This small molecule binds to this protein.
Small molecule (SMILES): Cc1cccc(O)c1

Binding-site contacts:
Ligand atom C6 contacts residue SER9 of chain 3.D at 3.2 Å.
Ligand atom C3 contacts residue LEU17 of chain 1.D at 4.2 Å (hydrophobic).
Ligand atom C5 contacts residue LEU17 of chain 3.B at 4.2 Å (hydrophobic).
Ligand atom C5 contacts residue SER9 of chain 3.D at 3.9 Å.
Ligand atom C2 contacts residue HIS10 of chain 1.D at 3.6 Å.
Ligand atom C6 contacts residue GLU13 of chain 3.B at 3.1 Å.
Ligand atom C6 contacts residue HIS5 of chain 3.D at 3.9 Å.
Ligand atom C6 contacts residue TYR16 of chain 3.B at 3.5 Å (hydrophobic).
Ligand atom C3 contacts residue LEU17 of chain 3.B at 3.9 Å (hydrophobic).
Ligand atom C2 contacts residue ALA14 of chain 1.D at 4.0 Å (hydrophobic).
Ligand atom C4 contacts residue ALA14 of chain 3.B at 4.5 Å (hydrophobic).
Ligand atom C2 contacts residue HIS5 of chain 3.D at 4.3 Å.
Ligand atom C3 contacts residue ALA14 of chain 1.D at 4.2 Å (hydrophobic).
Ligand atom C4 contacts residue GLU13 of chain 3.B at 3.0 Å.
Ligand atom C3 contacts residue GLU13 of chain 3.B at 4.3 Å.
Ligand atom C2 contacts residue GLU13 of chain 1.D at 4.3 Å.
Ligand atom O1 contacts residue HIS10 of chain 1.D at 2.7 Å (h-bond).
Ligand atom C1 contacts residue HIS5 of chain 3.D at 3.4 Å.
Ligand atom C7 contacts residue GLU13 of chain 1.D at 3.3 Å.
Ligand atom C5 contacts residue GLU13 of chain 3.B at 2.5 Å.
Ligand atom C4 contacts residue LEU17 of chain 3.B at 3.8 Å (hydrophobic).
Ligand atom C1 contacts residue HIS10 of chain 1.D at 3.5 Å.
Ligand atom C6 contacts residue HIS10 of chain 1.D at 4.1 Å.
Ligand atom C1 contacts residue GLU13 of chain 3.B at 4.3 Å.
Ligand atom O1 contacts residue HIS5 of chain 3.D at 2.8 Å (h-bond).
Ligand atom C3 contacts residue GLU13 of chain 1.D at 4.1 Å.
Ligand atom C7 contacts residue ALA14 of chain 1.D at 3.3 Å (hydrophobic).
Ligand atom C7 contacts residue LEU17 of chain 3.B at 3.4 Å (hydrophobic).
Ligand atom O1 contacts residue SER9 of chain 3.D at 4.0 Å.
Ligand atom C4 contacts residue LEU17 of chain 1.D at 4.2 Å (hydrophobic).
Ligand atom C5 contacts residue TYR16 of chain 3.B at 3.6 Å (hydrophobic).
Ligand atom C7 contacts residue LEU17 of chain 1.D at 3.1 Å (hydrophobic).
Ligand atom C1 contacts residue SER9 of chain 3.D at 3.9 Å.

Sequence of chain 3.B:
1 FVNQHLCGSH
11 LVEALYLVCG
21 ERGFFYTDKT

Sequence of chain 3.D:
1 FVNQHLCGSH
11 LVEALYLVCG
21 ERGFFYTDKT

Sequence of chain 1.D:
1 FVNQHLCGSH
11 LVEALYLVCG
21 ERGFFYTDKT